A protein and the small-molecule ligand that binds it are described below.
Small molecule (SMILES): CC[C@H](C)[C@H](N)C(=O)O

Binding-site contacts:
Ligand atom CG2 contacts residue CYS143 of chain 2.A at 3.9 Å (hydrophobic).
Ligand atom O contacts residue THR130 of chain 2.A at 3.2 Å.
Ligand atom CA contacts residue ASP177 of chain 2.A at 3.3 Å.
Ligand atom C contacts residue ASP177 of chain 2.A at 3.5 Å.
Ligand atom CG1 contacts residue LYS142 of chain 2.A at 3.7 Å.
Ligand atom CG1 contacts residue ASP182 of chain 2.A at 3.7 Å.
Ligand atom CB contacts residue LYS142 of chain 2.A at 3.7 Å.
Ligand atom CB contacts residue ASP182 of chain 2.A at 4.1 Å.
Ligand atom N contacts residue ASP177 of chain 2.A at 4.4 Å.
Ligand atom CG2 contacts residue LYS142 of chain 2.A at 4.1 Å.
Ligand atom CA contacts residue SER178 of chain 2.A at 4.3 Å.
Ligand atom CB contacts residue ASP177 of chain 2.A at 4.1 Å.
Ligand atom O contacts residue ASN129 of chain 2.A at 3.5 Å (h-bond).
Ligand atom C contacts residue VAL1 of chain 2.D at 1.4 Å (hydrophobic).
Ligand atom CD1 contacts residue SER125 of chain 2.A at 4.2 Å.
Ligand atom CG2 contacts residue GLY10 of chain 2.A at 3.6 Å.
Ligand atom N contacts residue VAL1 of chain 2.D at 3.4 Å (h-bond).
Ligand atom CA contacts residue VAL1 of chain 2.D at 2.5 Å (hydrophobic).
Ligand atom C contacts residue ASN129 of chain 2.A at 3.5 Å.
Ligand atom CG2 contacts residue LEU144 of chain 2.A at 3.5 Å (hydrophobic).
Ligand atom O contacts residue VAL1 of chain 2.D at 2.3 Å (h-bond).
Ligand atom CG1 contacts residue ILE124 of chain 2.A at 4.4 Å (hydrophobic).
Ligand atom CA contacts residue ASN129 of chain 2.A at 3.8 Å.
Ligand atom N contacts residue ASP182 of chain 2.A at 2.6 Å (salt-bridge).
Ligand atom C contacts residue THR130 of chain 2.A at 4.0 Å.
Ligand atom CD1 contacts residue ASP177 of chain 2.A at 4.1 Å.
Ligand atom CD1 contacts residue LEU144 of chain 2.A at 4.4 Å (hydrophobic).
Ligand atom CG1 contacts residue GLY126 of chain 2.A at 3.8 Å.
Ligand atom CD1 contacts residue SER178 of chain 2.A at 4.1 Å.
Ligand atom N contacts residue CYS179 of chain 2.A at 4.2 Å.
Ligand atom N contacts residue GLY128 of chain 2.A at 3.5 Å (h-bond).
Ligand atom CA contacts residue ASP182 of chain 2.A at 3.3 Å.
Ligand atom CG2 contacts residue VAL1 of chain 2.D at 3.5 Å (hydrophobic).
Ligand atom CD1 contacts residue ASP182 of chain 2.A at 3.8 Å.
Ligand atom CG2 contacts residue ASP177 of chain 2.A at 3.8 Å.
Ligand atom CD1 contacts residue GLY126 of chain 2.A at 4.4 Å.
Ligand atom N contacts residue ASN129 of chain 2.A at 3.0 Å (h-bond).
Ligand atom CB contacts residue VAL1 of chain 2.D at 3.5 Å (hydrophobic).
Ligand atom CD1 contacts residue ILE124 of chain 2.A at 3.7 Å (hydrophobic).
Ligand atom CG1 contacts residue SER125 of chain 2.A at 4.1 Å.

Sequence of chain 2.A:
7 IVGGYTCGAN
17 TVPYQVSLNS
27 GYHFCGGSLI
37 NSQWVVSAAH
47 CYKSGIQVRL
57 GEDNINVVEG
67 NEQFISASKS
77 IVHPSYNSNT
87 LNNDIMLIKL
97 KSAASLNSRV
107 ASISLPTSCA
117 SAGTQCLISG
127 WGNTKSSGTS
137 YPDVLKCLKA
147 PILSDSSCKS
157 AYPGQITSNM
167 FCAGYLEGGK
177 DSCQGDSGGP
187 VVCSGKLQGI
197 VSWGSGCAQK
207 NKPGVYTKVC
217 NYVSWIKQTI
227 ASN